Sequence of chain 1.B:
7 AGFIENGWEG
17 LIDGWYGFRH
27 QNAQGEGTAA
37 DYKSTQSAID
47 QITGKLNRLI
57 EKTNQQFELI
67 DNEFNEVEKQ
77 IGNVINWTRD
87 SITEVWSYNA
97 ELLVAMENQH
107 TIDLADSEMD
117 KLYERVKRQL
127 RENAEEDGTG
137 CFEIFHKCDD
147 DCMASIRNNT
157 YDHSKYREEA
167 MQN

Binding-site contacts:
Ligand atom C5 contacts residue ASN82 of chain 1.B at 3.7 Å.
Ligand atom C3 contacts residue GLU72 of chain 1.B at 4.3 Å.
Ligand atom C7 contacts residue GLU72 of chain 1.B at 4.4 Å.
Ligand atom O7 contacts residue GLU72 of chain 1.B at 4.3 Å.
Ligand atom C2 contacts residue ASN82 of chain 1.B at 2.5 Å.
Ligand atom O7 contacts residue ASN82 of chain 1.B at 4.5 Å.
Ligand atom N2 contacts residue ASN82 of chain 1.B at 2.9 Å (h-bond).
Ligand atom C8 contacts residue LYS75 of chain 1.B at 3.8 Å.
Ligand atom C3 contacts residue ASN82 of chain 1.B at 3.8 Å.
Ligand atom N2 contacts residue GLY78 of chain 1.B at 4.3 Å.
Ligand atom O3 contacts residue GLU72 of chain 1.B at 3.3 Å (salt-bridge).
Ligand atom C8 contacts residue GLU72 of chain 1.B at 4.4 Å.
Ligand atom C7 contacts residue ASN79 of chain 1.B at 3.7 Å.
Ligand atom C8 contacts residue ASN79 of chain 1.B at 3.4 Å.
Ligand atom O7 contacts residue ASN79 of chain 1.B at 3.8 Å.
Ligand atom C4 contacts residue ASN82 of chain 1.B at 4.2 Å.
Ligand atom C7 contacts residue ASN82 of chain 1.B at 3.9 Å.
Ligand atom O5 contacts residue ASN82 of chain 1.B at 2.4 Å (h-bond).
Ligand atom C1 contacts residue ASN82 of chain 1.B at 1.4 Å.
Ligand atom C8 contacts residue GLY78 of chain 1.B at 3.6 Å.

The small molecule below binds the protein below.
Small molecule (SMILES): CC(=O)N[C@@H]1[C@@H](O)[C@H](O)[C@@H](CO)O[C@H]1O